Sequence of chain 1.B:
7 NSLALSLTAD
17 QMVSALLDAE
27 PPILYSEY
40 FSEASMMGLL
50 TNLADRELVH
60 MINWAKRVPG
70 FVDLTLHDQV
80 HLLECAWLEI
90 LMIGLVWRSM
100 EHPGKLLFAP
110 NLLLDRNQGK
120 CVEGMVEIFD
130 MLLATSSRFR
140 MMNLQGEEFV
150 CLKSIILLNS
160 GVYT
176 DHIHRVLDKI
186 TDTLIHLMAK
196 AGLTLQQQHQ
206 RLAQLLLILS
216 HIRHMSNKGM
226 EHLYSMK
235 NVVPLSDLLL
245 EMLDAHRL

Binding-site contacts:
Ligand atom O02 contacts residue LEU90 of chain 1.B at 4.0 Å.
Ligand atom C20 contacts residue GLY123 of chain 1.B at 3.9 Å.
Ligand atom O05 contacts residue ILE127 of chain 1.B at 3.6 Å.
Ligand atom O04 contacts residue ILE127 of chain 1.B at 3.3 Å.
Ligand atom C15 contacts residue LEU90 of chain 1.B at 3.7 Å (hydrophobic).
Ligand atom C14 contacts residue GLU56 of chain 1.B at 3.3 Å.
Ligand atom C18 contacts residue MET91 of chain 1.B at 3.7 Å (hydrophobic).
Ligand atom C21 contacts residue GLU122 of chain 1.B at 4.0 Å.
Ligand atom C23 contacts residue MET231 of chain 1.B at 3.9 Å (hydrophobic).
Ligand atom O04 contacts residue MET91 of chain 1.B at 3.4 Å.
Ligand atom C03 contacts residue MET46 of chain 1.B at 3.8 Å (hydrophobic).
Ligand atom N01 contacts residue GLY224 of chain 1.B at 3.4 Å (h-bond).
Ligand atom C01 contacts residue ALA53 of chain 1.B at 3.5 Å (hydrophobic).
Ligand atom C16 contacts residue PHE107 of chain 1.B at 3.8 Å (hydrophobic).
Ligand atom O01 contacts residue THR50 of chain 1.B at 3.3 Å (h-bond).
Ligand atom O04 contacts residue GLY224 of chain 1.B at 3.1 Å.
Ligand atom O02 contacts residue ARG97 of chain 1.B at 3.5 Å (salt-bridge).
Ligand atom C23 contacts residue MET124 of chain 1.B at 3.8 Å (hydrophobic).
Ligand atom N01 contacts residue LEU228 of chain 1.B at 3.5 Å.
Ligand atom C21 contacts residue GLY123 of chain 1.B at 3.8 Å.
Ligand atom C23 contacts residue MET46 of chain 1.B at 3.6 Å (hydrophobic).
Ligand atom C20 contacts residue MET124 of chain 1.B at 3.9 Å (hydrophobic).
Ligand atom C22 contacts residue VAL121 of chain 1.B at 3.5 Å (hydrophobic).
Ligand atom C09 contacts residue PHE107 of chain 1.B at 3.9 Å (hydrophobic).
Ligand atom C20 contacts residue HIS227 of chain 1.B at 3.7 Å.
Ligand atom C04 contacts residue LEU49 of chain 1.B at 3.9 Å (hydrophobic).
Ligand atom C06 contacts residue ALA53 of chain 1.B at 3.9 Å (hydrophobic).
Ligand atom C21 contacts residue HIS227 of chain 1.B at 3.8 Å.
Ligand atom C13 contacts residue ALA53 of chain 1.B at 3.8 Å (hydrophobic).
Ligand atom S01 contacts residue ILE127 of chain 1.B at 3.9 Å.
Ligand atom C22 contacts residue MET124 of chain 1.B at 3.8 Å (hydrophobic).
Ligand atom C21 contacts residue MET124 of chain 1.B at 3.5 Å (hydrophobic).
Ligand atom C10 contacts residue PHE107 of chain 1.B at 3.9 Å (hydrophobic).
Ligand atom O02 contacts residue GLU56 of chain 1.B at 2.4 Å (salt-bridge).
Ligand atom C22 contacts residue MET231 of chain 1.B at 4.0 Å (hydrophobic).
Ligand atom C13 contacts residue GLU56 of chain 1.B at 3.6 Å.
Ligand atom C19 contacts residue LEU228 of chain 1.B at 3.7 Å (hydrophobic).
Ligand atom C20 contacts residue ILE127 of chain 1.B at 3.7 Å (hydrophobic).
Ligand atom C24 contacts residue LEU228 of chain 1.B at 3.4 Å (hydrophobic).
Ligand atom O01 contacts residue LEU243 of chain 1.B at 3.5 Å.

A protein and the small-molecule ligand that binds it are described below.
Small molecule (SMILES): O=S(=O)(Nc1ccccc1)[C@@H]1C[C@@H]2O[C@H]1C(c1ccc(O)cc1)=C2c1ccc(O)cc1